Sequence of chain 1.A:
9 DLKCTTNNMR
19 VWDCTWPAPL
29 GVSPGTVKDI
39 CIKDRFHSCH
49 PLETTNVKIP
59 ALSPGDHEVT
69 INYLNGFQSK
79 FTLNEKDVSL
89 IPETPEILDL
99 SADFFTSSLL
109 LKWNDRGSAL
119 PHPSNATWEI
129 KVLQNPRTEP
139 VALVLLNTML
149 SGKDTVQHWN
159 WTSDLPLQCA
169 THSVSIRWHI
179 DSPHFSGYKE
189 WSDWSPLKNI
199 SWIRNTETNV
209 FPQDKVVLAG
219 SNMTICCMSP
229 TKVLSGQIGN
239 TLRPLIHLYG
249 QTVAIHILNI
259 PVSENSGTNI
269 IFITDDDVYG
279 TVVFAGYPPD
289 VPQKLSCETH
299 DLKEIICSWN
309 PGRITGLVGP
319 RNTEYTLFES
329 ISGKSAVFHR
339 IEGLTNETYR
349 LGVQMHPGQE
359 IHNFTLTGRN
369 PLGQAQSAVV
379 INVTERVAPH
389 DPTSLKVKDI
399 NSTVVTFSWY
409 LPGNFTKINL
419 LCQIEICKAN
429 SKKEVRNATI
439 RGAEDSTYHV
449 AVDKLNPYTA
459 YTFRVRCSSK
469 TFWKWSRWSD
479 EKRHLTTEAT

This protein binds this small molecule.
Small molecule (SMILES): CC(=O)N[C@H]1[C@H](O[C@H]2[C@H](O)[C@@H](NC(C)=O)CO[C@@H]2CO[C@@H]2O[C@@H](C)[C@@H](O)[C@@H](O)[C@@H]2O)O[C@H](CO)[C@@H](O)[C@@H]1O

Binding-site contacts:
Ligand atom N2 contacts residue ASN344 of chain 1.A at 3.0 Å (h-bond).
Ligand atom C5 contacts residue ASN344 of chain 1.A at 3.7 Å.
Ligand atom C5 contacts residue ASN344 of chain 1.A at 3.8 Å.
Ligand atom C8 contacts residue ASN344 of chain 1.A at 3.9 Å.
Ligand atom O5 contacts residue ASN344 of chain 1.A at 2.4 Å (h-bond).
Ligand atom C7 contacts residue ASN344 of chain 1.A at 3.5 Å.
Ligand atom C3 contacts residue ASN344 of chain 1.A at 3.8 Å.
Ligand atom C6 contacts residue ASN344 of chain 1.A at 3.6 Å.
Ligand atom O7 contacts residue ASN344 of chain 1.A at 3.7 Å.
Ligand atom C4 contacts residue ASN344 of chain 1.A at 4.2 Å.
Ligand atom C1 contacts residue ASN344 of chain 1.A at 1.5 Å.
Ligand atom C2 contacts residue ASN344 of chain 1.A at 2.4 Å.
Ligand atom C4 contacts residue ASN344 of chain 1.A at 4.2 Å.